This small molecule binds to this protein.
Small molecule (SMILES): CC(=O)N[C@H]1[C@H](O[C@H]2[C@H](O)[C@@H](NC(C)=O)CO[C@@H]2CO)O[C@H](CO)[C@@H](O)[C@@H]1O

Sequence of chain 1.N:
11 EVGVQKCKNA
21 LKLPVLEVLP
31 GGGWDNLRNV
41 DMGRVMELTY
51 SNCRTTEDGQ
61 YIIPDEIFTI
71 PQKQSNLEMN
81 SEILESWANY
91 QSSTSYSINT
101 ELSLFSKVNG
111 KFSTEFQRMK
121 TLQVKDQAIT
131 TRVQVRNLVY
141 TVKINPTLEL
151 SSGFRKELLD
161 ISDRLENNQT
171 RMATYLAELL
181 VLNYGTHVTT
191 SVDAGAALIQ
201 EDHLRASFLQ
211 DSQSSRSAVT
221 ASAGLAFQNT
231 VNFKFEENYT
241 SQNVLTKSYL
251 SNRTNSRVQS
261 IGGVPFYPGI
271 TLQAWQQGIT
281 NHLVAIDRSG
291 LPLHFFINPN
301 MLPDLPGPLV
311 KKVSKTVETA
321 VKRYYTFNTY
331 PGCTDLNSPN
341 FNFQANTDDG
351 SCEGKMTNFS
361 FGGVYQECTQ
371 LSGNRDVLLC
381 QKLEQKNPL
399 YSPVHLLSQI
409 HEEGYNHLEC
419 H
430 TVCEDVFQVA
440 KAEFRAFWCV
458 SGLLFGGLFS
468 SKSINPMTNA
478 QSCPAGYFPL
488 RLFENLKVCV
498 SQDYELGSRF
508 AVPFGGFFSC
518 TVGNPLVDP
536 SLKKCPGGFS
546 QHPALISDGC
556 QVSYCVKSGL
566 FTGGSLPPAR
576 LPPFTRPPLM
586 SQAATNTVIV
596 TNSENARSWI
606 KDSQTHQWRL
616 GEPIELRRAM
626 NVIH

Binding-site contacts:
Ligand atom C7 contacts residue ASP211 of chain 1.N at 4.4 Å.
Ligand atom C1 contacts residue SER248 of chain 1.N at 4.0 Å.
Ligand atom C5 contacts residue ASN252 of chain 1.N at 3.7 Å.
Ligand atom C5 contacts residue SER248 of chain 1.N at 4.5 Å.
Ligand atom O5 contacts residue PHE208 of chain 1.N at 3.8 Å.
Ligand atom C2 contacts residue ASN252 of chain 1.N at 2.5 Å.
Ligand atom C3 contacts residue SER248 of chain 1.N at 4.3 Å.
Ligand atom N2 contacts residue SER251 of chain 1.N at 4.1 Å.
Ligand atom O6 contacts residue ASP211 of chain 1.N at 2.8 Å (salt-bridge).
Ligand atom O5 contacts residue ASN252 of chain 1.N at 2.4 Å (h-bond).
Ligand atom C6 contacts residue ASP211 of chain 1.N at 3.2 Å.
Ligand atom O6 contacts residue PHE208 of chain 1.N at 4.3 Å.
Ligand atom O5 contacts residue SER248 of chain 1.N at 3.8 Å.
Ligand atom C4 contacts residue SER248 of chain 1.N at 4.1 Å.
Ligand atom C3 contacts residue ASN252 of chain 1.N at 3.9 Å.
Ligand atom C7 contacts residue ASN252 of chain 1.N at 4.0 Å.
Ligand atom C8 contacts residue SER251 of chain 1.N at 3.5 Å.
Ligand atom C2 contacts residue SER248 of chain 1.N at 3.6 Å.
Ligand atom C6 contacts residue PHE208 of chain 1.N at 4.2 Å (hydrophobic).
Ligand atom O6 contacts residue SER207 of chain 1.N at 3.5 Å (h-bond).
Ligand atom N2 contacts residue ASN252 of chain 1.N at 3.0 Å (h-bond).
Ligand atom O7 contacts residue ASP211 of chain 1.N at 3.9 Å.
Ligand atom O7 contacts residue SER248 of chain 1.N at 4.3 Å.
Ligand atom C1 contacts residue ASN252 of chain 1.N at 1.4 Å.
Ligand atom C4 contacts residue ASN252 of chain 1.N at 4.3 Å.
Ligand atom O7 contacts residue SER251 of chain 1.N at 3.2 Å.
Ligand atom C7 contacts residue SER251 of chain 1.N at 3.7 Å.
Ligand atom C8 contacts residue ASP211 of chain 1.N at 4.3 Å.